Sequence of chain 1.A:
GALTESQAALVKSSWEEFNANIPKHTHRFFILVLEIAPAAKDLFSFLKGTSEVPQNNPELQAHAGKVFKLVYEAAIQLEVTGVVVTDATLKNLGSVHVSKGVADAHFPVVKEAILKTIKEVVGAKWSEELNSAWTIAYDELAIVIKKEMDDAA

Binding-site contacts:
Ligand atom O1 contacts residue PHE44 of chain 1.A at 4.2 Å.
Ligand atom C4 contacts residue PHE29 of chain 1.A at 3.8 Å (hydrophobic).
Ligand atom C6 contacts residue HEM1 of chain 1.B at 4.3 Å.
Ligand atom C3 contacts residue VAL67 of chain 1.A at 3.9 Å (hydrophobic).
Ligand atom C3 contacts residue PHE30 of chain 1.A at 3.9 Å (hydrophobic).
Ligand atom C4 contacts residue VAL67 of chain 1.A at 3.9 Å (hydrophobic).
Ligand atom O1 contacts residue HEM1 of chain 1.B at 3.4 Å.
Ligand atom C2 contacts residue HEM1 of chain 1.B at 3.7 Å.
Ligand atom O2 contacts residue PHE44 of chain 1.A at 4.0 Å.
Ligand atom C1 contacts residue HIS97 of chain 1.A at 4.3 Å.
Ligand atom C3 contacts residue HEM1 of chain 1.B at 4.4 Å.
Ligand atom C6 contacts residue PHE44 of chain 1.A at 3.6 Å (hydrophobic).
Ligand atom C5 contacts residue HEM1 of chain 1.B at 3.0 Å.
Ligand atom N contacts residue HEM1 of chain 1.B at 2.0 Å.
Ligand atom C6 contacts residue PHE30 of chain 1.A at 4.2 Å (hydrophobic).
Ligand atom C5 contacts residue VAL67 of chain 1.A at 3.8 Å (hydrophobic).
Ligand atom C4 contacts residue PHE44 of chain 1.A at 4.3 Å (hydrophobic).
Ligand atom C5 contacts residue VAL110 of chain 1.A at 4.1 Å (hydrophobic).
Ligand atom C2 contacts residue PHE30 of chain 1.A at 4.5 Å (hydrophobic).
Ligand atom O2 contacts residue PHE46 of chain 1.A at 3.8 Å.
Ligand atom N contacts residue HIS97 of chain 1.A at 3.9 Å.
Ligand atom C4 contacts residue HEM1 of chain 1.B at 4.1 Å.
Ligand atom C1 contacts residue PHE44 of chain 1.A at 4.1 Å (hydrophobic).
Ligand atom C1 contacts residue VAL67 of chain 1.A at 3.7 Å (hydrophobic).
Ligand atom C3 contacts residue PHE29 of chain 1.A at 4.0 Å (hydrophobic).
Ligand atom C1 contacts residue HEM1 of chain 1.B at 2.5 Å.
Ligand atom C2 contacts residue VAL67 of chain 1.A at 3.9 Å (hydrophobic).
Ligand atom O1 contacts residue HIS63 of chain 1.A at 2.8 Å (h-bond).
Ligand atom C3 contacts residue PHE44 of chain 1.A at 3.7 Å (hydrophobic).
Ligand atom C6 contacts residue HIS63 of chain 1.A at 3.5 Å.
Ligand atom C2 contacts residue PHE44 of chain 1.A at 3.5 Å (hydrophobic).
Ligand atom O2 contacts residue HIS63 of chain 1.A at 3.1 Å.
Ligand atom O2 contacts residue PHE30 of chain 1.A at 3.4 Å.
Ligand atom O2 contacts residue ALA64 of chain 1.A at 4.2 Å.
Ligand atom C4 contacts residue VAL110 of chain 1.A at 4.3 Å (hydrophobic).
Ligand atom N contacts residue VAL67 of chain 1.A at 3.6 Å.

This small molecule binds to this protein.
Small molecule (SMILES): O=C(O)c1cccnc1